Binding-site contacts:
Ligand atom C2 contacts residue TYR75 of chain 2.A at 3.8 Å (hydrophobic).
Ligand atom C2 contacts residue TYR83 of chain 2.A at 4.1 Å (hydrophobic).
Ligand atom C3 contacts residue TYR75 of chain 2.A at 4.1 Å (hydrophobic).
Ligand atom C4 contacts residue TYR83 of chain 2.A at 3.2 Å (hydrophobic).
Ligand atom C3 contacts residue ILE68 of chain 2.A at 4.2 Å (hydrophobic).
Ligand atom C6 contacts residue TYR83 of chain 2.A at 3.9 Å (hydrophobic).
Ligand atom N1 contacts residue TYR75 of chain 2.A at 3.6 Å.
Ligand atom N2 contacts residue TYR83 of chain 2.A at 4.0 Å.
Ligand atom C5 contacts residue TYR83 of chain 2.A at 3.5 Å (hydrophobic).
Ligand atom C1 contacts residue ILE68 of chain 2.A at 3.9 Å (hydrophobic).
Ligand atom C1 contacts residue TYR75 of chain 2.A at 3.6 Å (hydrophobic).
Ligand atom C3 contacts residue TYR83 of chain 2.A at 3.4 Å (hydrophobic).

The small molecule below binds the protein below.
Small molecule (SMILES): NCCCCCCN

Sequence of chain 2.A:
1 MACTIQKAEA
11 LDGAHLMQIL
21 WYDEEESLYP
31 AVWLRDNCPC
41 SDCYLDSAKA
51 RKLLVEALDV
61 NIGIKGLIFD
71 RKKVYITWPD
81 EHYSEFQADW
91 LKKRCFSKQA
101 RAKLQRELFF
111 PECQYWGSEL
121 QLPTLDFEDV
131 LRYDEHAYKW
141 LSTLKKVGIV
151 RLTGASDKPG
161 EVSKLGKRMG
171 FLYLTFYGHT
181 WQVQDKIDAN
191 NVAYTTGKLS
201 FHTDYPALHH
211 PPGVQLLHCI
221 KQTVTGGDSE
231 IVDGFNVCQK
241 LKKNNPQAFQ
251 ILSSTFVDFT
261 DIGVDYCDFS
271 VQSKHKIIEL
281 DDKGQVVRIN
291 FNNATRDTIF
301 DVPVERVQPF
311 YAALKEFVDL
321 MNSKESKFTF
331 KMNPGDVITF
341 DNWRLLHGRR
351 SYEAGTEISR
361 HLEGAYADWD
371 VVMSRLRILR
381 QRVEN